Sequence of chain 1.C:
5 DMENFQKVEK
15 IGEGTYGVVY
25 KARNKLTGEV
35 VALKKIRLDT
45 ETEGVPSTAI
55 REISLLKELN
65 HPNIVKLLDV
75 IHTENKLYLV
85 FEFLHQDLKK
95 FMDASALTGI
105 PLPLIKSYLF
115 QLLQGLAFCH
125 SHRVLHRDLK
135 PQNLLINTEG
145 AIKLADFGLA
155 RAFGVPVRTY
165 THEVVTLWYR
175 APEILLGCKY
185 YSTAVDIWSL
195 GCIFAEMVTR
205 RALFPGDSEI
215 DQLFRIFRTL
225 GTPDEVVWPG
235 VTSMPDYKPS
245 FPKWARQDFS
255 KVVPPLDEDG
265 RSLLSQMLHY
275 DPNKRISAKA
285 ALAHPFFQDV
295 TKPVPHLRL

Binding-site contacts:
Ligand atom C11 contacts residue ALA36 of chain 1.C at 3.6 Å (hydrophobic).
Ligand atom C29 contacts residue ASP150 of chain 1.C at 3.6 Å.
Ligand atom C29 contacts residue TYR20 of chain 1.C at 3.4 Å (hydrophobic).
Ligand atom N15 contacts residue LEU88 of chain 1.C at 3.1 Å (h-bond).
Ligand atom N15 contacts residue ALA36 of chain 1.C at 3.7 Å.
Ligand atom C19 contacts residue ILE15 of chain 1.C at 3.6 Å (hydrophobic).
Ligand atom C14 contacts residue ILE15 of chain 1.C at 3.8 Å (hydrophobic).
Ligand atom C16 contacts residue LEU88 of chain 1.C at 3.8 Å (hydrophobic).
Ligand atom C23 contacts residue HIS89 of chain 1.C at 3.9 Å.
Ligand atom C16 contacts residue LEU139 of chain 1.C at 3.8 Å (hydrophobic).
Ligand atom N6 contacts residue VAL23 of chain 1.C at 3.8 Å.
Ligand atom O27 contacts residue LYS94 of chain 1.C at 3.2 Å (salt-bridge).
Ligand atom N22 contacts residue HIS89 of chain 1.C at 3.9 Å.
Ligand atom N15 contacts residue PHE87 of chain 1.C at 3.9 Å.
Ligand atom C16 contacts residue ALA36 of chain 1.C at 3.2 Å (hydrophobic).
Ligand atom C8 contacts residue ILE15 of chain 1.C at 3.6 Å (hydrophobic).
Ligand atom C16 contacts residue GLU86 of chain 1.C at 3.2 Å.
Ligand atom C9 contacts residue LYS38 of chain 1.C at 3.5 Å.
Ligand atom O28 contacts residue GLN90 of chain 1.C at 3.7 Å.
Ligand atom O10 contacts residue LYS38 of chain 1.C at 2.8 Å (salt-bridge).
Ligand atom O28 contacts residue ASP91 of chain 1.C at 3.2 Å (salt-bridge).
Ligand atom C29 contacts residue LYS38 of chain 1.C at 3.3 Å.
Ligand atom N18 contacts residue LYS38 of chain 1.C at 3.7 Å.
Ligand atom C1 contacts residue PHE85 of chain 1.C at 3.5 Å (hydrophobic).
Ligand atom C24 contacts residue LEU88 of chain 1.C at 3.5 Å (hydrophobic).
Ligand atom N17 contacts residue LEU88 of chain 1.C at 2.8 Å (h-bond).
Ligand atom C24 contacts residue HIS89 of chain 1.C at 3.8 Å.
Ligand atom N18 contacts residue TYR20 of chain 1.C at 3.7 Å.
Ligand atom C24 contacts residue ILE15 of chain 1.C at 3.9 Å (hydrophobic).
Ligand atom N17 contacts residue ILE15 of chain 1.C at 3.6 Å.
Ligand atom C21 contacts residue ASP91 of chain 1.C at 3.2 Å.
Ligand atom C12 contacts residue LEU139 of chain 1.C at 3.8 Å (hydrophobic).
Ligand atom C21 contacts residue GLN90 of chain 1.C at 3.3 Å.
Ligand atom S25 contacts residue LYS94 of chain 1.C at 3.9 Å.
Ligand atom N22 contacts residue GLN90 of chain 1.C at 3.8 Å.
Ligand atom C19 contacts residue LEU88 of chain 1.C at 3.7 Å (hydrophobic).
Ligand atom C14 contacts residue LEU88 of chain 1.C at 3.6 Å (hydrophobic).
Ligand atom C11 contacts residue LEU139 of chain 1.C at 3.6 Å (hydrophobic).
Ligand atom O28 contacts residue LYS94 of chain 1.C at 3.4 Å.
Ligand atom N13 contacts residue ILE15 of chain 1.C at 3.9 Å.

The small molecule below binds the protein below.
Small molecule (SMILES): CNC(=O)c1nn(C)c2c1ccc1cnc(NC3CCN(S(C)(=O)=O)CC3)nc12